This protein binds this small molecule.
Small molecule (SMILES): NCC(=O)O

Sequence of chain 1.B:
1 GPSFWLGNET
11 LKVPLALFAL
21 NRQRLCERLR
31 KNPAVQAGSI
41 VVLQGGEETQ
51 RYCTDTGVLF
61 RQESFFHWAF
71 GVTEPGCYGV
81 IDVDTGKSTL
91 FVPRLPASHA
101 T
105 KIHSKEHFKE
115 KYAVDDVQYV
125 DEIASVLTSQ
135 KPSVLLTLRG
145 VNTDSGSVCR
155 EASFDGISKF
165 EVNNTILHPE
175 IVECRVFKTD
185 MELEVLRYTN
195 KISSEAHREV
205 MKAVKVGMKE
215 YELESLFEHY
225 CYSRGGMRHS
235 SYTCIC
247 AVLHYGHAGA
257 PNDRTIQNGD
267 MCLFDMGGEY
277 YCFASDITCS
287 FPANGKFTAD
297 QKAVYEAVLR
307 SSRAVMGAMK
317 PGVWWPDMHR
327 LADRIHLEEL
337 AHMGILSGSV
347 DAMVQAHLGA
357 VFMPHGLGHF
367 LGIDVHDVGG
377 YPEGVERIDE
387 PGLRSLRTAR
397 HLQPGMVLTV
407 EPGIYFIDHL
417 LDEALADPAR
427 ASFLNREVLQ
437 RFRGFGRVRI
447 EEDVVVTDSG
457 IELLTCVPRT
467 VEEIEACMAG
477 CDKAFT

Binding-site contacts:
Ligand atom O contacts residue OH1 of chain 1.K at 2.9 Å (h-bond).
Ligand atom CA contacts residue ASP271 of chain 1.B at 3.5 Å.
Ligand atom C contacts residue OH1 of chain 1.K at 2.7 Å.
Ligand atom O contacts residue GLU407 of chain 1.B at 3.8 Å.
Ligand atom CA contacts residue ASP282 of chain 1.B at 4.3 Å.
Ligand atom CA contacts residue MN1 of chain 1.I at 4.0 Å.
Ligand atom C contacts residue MN1 of chain 1.I at 3.2 Å.
Ligand atom CA contacts residue MN1 of chain 1.J at 3.1 Å.
Ligand atom O contacts residue PRO1 of chain 1.M at 2.3 Å (h-bond).
Ligand atom C contacts residue PRO1 of chain 1.M at 1.3 Å (hydrophobic).
Ligand atom CA contacts residue OH1 of chain 1.K at 3.0 Å.
Ligand atom O contacts residue MN1 of chain 1.J at 4.0 Å.
Ligand atom C contacts residue ASP282 of chain 1.B at 4.3 Å.
Ligand atom O contacts residue HIS365 of chain 1.B at 3.4 Å (h-bond).
Ligand atom C contacts residue ASP271 of chain 1.B at 4.4 Å.
Ligand atom N contacts residue MN1 of chain 1.I at 3.7 Å.
Ligand atom N contacts residue TYR236 of chain 1.B at 3.4 Å.
Ligand atom C contacts residue MN1 of chain 1.J at 3.7 Å.
Ligand atom O contacts residue MN1 of chain 1.I at 2.5 Å.
Ligand atom N contacts residue ASP282 of chain 1.B at 3.3 Å (salt-bridge).
Ligand atom CA contacts residue ILE239 of chain 1.B at 3.9 Å (hydrophobic).
Ligand atom C contacts residue GLU407 of chain 1.B at 4.2 Å.
Ligand atom CA contacts residue HIS372 of chain 1.B at 4.4 Å.
Ligand atom O contacts residue ASP282 of chain 1.B at 3.6 Å (salt-bridge).
Ligand atom CA contacts residue PRO1 of chain 1.M at 2.5 Å (hydrophobic).
Ligand atom O contacts residue HIS372 of chain 1.B at 2.8 Å (h-bond).
Ligand atom N contacts residue ASP271 of chain 1.B at 3.6 Å (salt-bridge).
Ligand atom N contacts residue MN1 of chain 1.J at 2.6 Å.
Ligand atom N contacts residue ILE239 of chain 1.B at 4.2 Å.
Ligand atom N contacts residue OH1 of chain 1.K at 3.1 Å (h-bond).
Ligand atom C contacts residue HIS372 of chain 1.B at 3.6 Å.
Ligand atom N contacts residue PRO1 of chain 1.M at 3.7 Å.